Binding-site contacts:
Ligand atom C4 contacts residue LYS242 of chain 1.A at 3.6 Å.
Ligand atom C10 contacts residue LYS242 of chain 1.A at 4.2 Å.
Ligand atom C11 contacts residue ASP162 of chain 1.A at 3.9 Å.
Ligand atom C10 contacts residue THR258 of chain 1.A at 3.9 Å.
Ligand atom C2 contacts residue NAG1 of chain 1.P at 4.0 Å.
Ligand atom O7 contacts residue ASN59 of chain 1.C at 3.1 Å (h-bond).
Ligand atom C7 contacts residue SER62 of chain 1.C at 4.0 Å.
Ligand atom C1 contacts residue NAG1 of chain 1.P at 3.8 Å.
Ligand atom C7 contacts residue ASN59 of chain 1.C at 4.2 Å.
Ligand atom N5 contacts residue THR258 of chain 1.A at 4.3 Å.
Ligand atom O10 contacts residue LYS242 of chain 1.A at 3.6 Å (salt-bridge).
Ligand atom O10 contacts residue SER259 of chain 1.A at 2.8 Å (h-bond).
Ligand atom O1A contacts residue ASN59 of chain 1.C at 3.4 Å.
Ligand atom O8 contacts residue PRO64 of chain 1.C at 3.9 Å.
Ligand atom C9 contacts residue GLY32 of chain 1.C at 2.9 Å.
Ligand atom O7 contacts residue THR61 of chain 1.C at 4.2 Å.
Ligand atom O8 contacts residue SER62 of chain 1.C at 4.1 Å.
Ligand atom C3 contacts residue LYS242 of chain 1.A at 3.2 Å.
Ligand atom C9 contacts residue TYR98 of chain 1.C at 4.1 Å (hydrophobic).
Ligand atom O10 contacts residue THR258 of chain 1.A at 3.1 Å.
Ligand atom O6 contacts residue ASN59 of chain 1.C at 3.8 Å.
Ligand atom C8 contacts residue TYR98 of chain 1.C at 4.3 Å (hydrophobic).
Ligand atom C10 contacts residue SER259 of chain 1.A at 3.7 Å.
Ligand atom O8 contacts residue GLY32 of chain 1.C at 3.7 Å.
Ligand atom O9 contacts residue ASN59 of chain 1.C at 3.4 Å (h-bond).
Ligand atom O1A contacts residue NAG1 of chain 1.P at 2.9 Å (h-bond).
Ligand atom O4 contacts residue LYS242 of chain 1.A at 4.3 Å.
Ligand atom O7 contacts residue SER62 of chain 1.C at 3.5 Å (h-bond).
Ligand atom O1B contacts residue ASN59 of chain 1.C at 3.3 Å (h-bond).
Ligand atom O9 contacts residue GLY32 of chain 1.C at 3.9 Å.
Ligand atom C1 contacts residue ASN59 of chain 1.C at 3.7 Å.
Ligand atom O7 contacts residue LEU31 of chain 1.C at 3.8 Å.
Ligand atom O2 contacts residue NAG1 of chain 1.P at 3.1 Å (h-bond).
Ligand atom O6 contacts residue SER62 of chain 1.C at 3.8 Å.
Ligand atom O7 contacts residue ALA60 of chain 1.C at 4.3 Å.
Ligand atom O9 contacts residue LYS58 of chain 1.C at 4.0 Å.
Ligand atom O2 contacts residue SER62 of chain 1.C at 4.0 Å.
Ligand atom C8 contacts residue GLY32 of chain 1.C at 3.9 Å.
Ligand atom C11 contacts residue SER259 of chain 1.A at 3.9 Å.
Ligand atom O8 contacts residue TYR98 of chain 1.C at 3.8 Å.

The small molecule below binds the protein below.
Small molecule (SMILES): CC(=O)N[C@H]1[C@H]([C@H](O)[C@H](O)CO)O[C@@](O)(C(=O)O)C[C@@H]1O

Sequence of chain 1.C:
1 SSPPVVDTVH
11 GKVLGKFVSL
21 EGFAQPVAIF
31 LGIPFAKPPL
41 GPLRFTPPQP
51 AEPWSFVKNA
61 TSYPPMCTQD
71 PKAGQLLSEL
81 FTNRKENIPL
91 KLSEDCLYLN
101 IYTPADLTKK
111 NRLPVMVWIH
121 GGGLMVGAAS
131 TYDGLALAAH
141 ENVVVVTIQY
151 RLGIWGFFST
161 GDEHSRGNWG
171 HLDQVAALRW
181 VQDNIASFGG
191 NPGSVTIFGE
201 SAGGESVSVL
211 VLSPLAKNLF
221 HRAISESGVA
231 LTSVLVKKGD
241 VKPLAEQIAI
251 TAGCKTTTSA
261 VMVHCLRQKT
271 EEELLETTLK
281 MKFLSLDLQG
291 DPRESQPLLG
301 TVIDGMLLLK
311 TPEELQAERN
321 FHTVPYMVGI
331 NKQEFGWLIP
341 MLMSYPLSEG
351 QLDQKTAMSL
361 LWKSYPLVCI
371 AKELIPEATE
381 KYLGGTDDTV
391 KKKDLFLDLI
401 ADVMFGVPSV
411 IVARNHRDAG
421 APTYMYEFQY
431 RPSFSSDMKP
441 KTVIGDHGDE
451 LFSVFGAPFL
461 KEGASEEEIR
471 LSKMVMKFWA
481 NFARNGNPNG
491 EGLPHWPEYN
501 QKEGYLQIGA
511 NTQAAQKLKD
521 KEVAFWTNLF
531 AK

Sequence of chain 1.A:
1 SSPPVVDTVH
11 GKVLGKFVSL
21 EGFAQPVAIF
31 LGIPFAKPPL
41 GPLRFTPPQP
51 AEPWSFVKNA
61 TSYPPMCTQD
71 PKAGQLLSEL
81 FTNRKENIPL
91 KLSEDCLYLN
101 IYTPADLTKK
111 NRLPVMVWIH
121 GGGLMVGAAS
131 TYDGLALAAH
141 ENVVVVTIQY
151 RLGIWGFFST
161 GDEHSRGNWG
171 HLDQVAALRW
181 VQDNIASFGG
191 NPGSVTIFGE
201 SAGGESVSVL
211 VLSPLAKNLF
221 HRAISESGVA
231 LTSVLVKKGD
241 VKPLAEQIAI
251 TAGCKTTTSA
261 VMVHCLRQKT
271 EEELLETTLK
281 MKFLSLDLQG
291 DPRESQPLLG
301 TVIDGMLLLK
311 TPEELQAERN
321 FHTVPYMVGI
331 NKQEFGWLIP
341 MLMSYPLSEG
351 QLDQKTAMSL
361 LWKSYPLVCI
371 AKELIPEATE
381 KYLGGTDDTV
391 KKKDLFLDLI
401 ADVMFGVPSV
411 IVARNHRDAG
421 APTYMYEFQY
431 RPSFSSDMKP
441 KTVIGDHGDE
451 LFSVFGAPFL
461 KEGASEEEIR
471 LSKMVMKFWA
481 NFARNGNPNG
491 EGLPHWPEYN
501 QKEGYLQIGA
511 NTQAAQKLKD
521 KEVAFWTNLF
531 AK